Sequence of chain 1.C:
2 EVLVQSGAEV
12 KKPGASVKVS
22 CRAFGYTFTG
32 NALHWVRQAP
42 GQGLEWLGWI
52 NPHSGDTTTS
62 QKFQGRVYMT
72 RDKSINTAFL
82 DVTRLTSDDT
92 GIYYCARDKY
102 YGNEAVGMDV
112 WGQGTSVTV

Sequence of chain 1.A:
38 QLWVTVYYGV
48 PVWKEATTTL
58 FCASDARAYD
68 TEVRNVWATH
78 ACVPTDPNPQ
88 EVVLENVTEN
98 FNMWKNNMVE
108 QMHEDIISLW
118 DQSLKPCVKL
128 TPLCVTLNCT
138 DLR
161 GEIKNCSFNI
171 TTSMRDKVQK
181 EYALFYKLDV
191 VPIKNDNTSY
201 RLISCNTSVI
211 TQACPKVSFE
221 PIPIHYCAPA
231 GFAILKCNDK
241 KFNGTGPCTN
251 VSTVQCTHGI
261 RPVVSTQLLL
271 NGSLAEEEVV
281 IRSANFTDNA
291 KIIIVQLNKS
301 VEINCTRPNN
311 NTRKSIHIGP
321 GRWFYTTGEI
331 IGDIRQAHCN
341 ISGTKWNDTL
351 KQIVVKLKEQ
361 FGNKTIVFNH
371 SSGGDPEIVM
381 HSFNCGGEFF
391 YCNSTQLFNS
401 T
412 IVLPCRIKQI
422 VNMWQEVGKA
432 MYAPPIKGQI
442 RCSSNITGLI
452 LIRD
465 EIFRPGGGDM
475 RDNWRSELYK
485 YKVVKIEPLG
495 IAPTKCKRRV

This protein binds this small molecule.
Small molecule (SMILES): CC(=O)N[C@H]1[C@H](O[C@H]2[C@H](O)[C@@H](NC(C)=O)CO[C@@H]2CO)O[C@H](CO)[C@@H](O[C@@H]2O[C@H](CO[C@H]3O[C@H](CO)[C@@H](O)[C@H](O)[C@@H]3O)[C@@H](O)[C@H](O)[C@@H]2O)[C@@H]1O

Binding-site contacts:
Ligand atom C5 contacts residue PHE25 of chain 1.C at 4.2 Å (hydrophobic).
Ligand atom C2 contacts residue ASN250 of chain 1.A at 2.4 Å.
Ligand atom O7 contacts residue GLY26 of chain 1.C at 3.0 Å (h-bond).
Ligand atom O5 contacts residue ASN238 of chain 1.A at 3.7 Å.
Ligand atom N2 contacts residue ASN250 of chain 1.A at 2.8 Å (h-bond).
Ligand atom O5 contacts residue GLU2 of chain 1.C at 4.4 Å.
Ligand atom C7 contacts residue GLY26 of chain 1.C at 3.7 Å.
Ligand atom C3 contacts residue ASN250 of chain 1.A at 3.8 Å.
Ligand atom C6 contacts residue PHE25 of chain 1.C at 4.0 Å (hydrophobic).
Ligand atom C4 contacts residue ASN250 of chain 1.A at 4.2 Å.
Ligand atom C1 contacts residue ASN250 of chain 1.A at 1.5 Å.
Ligand atom C6 contacts residue VAL3 of chain 1.C at 4.2 Å (hydrophobic).
Ligand atom C2 contacts residue GLY26 of chain 1.C at 4.4 Å.
Ligand atom O7 contacts residue ASN250 of chain 1.A at 3.2 Å (h-bond).
Ligand atom O6 contacts residue PHE25 of chain 1.C at 4.2 Å.
Ligand atom O7 contacts residue PHE25 of chain 1.C at 3.5 Å.
Ligand atom O3 contacts residue PHE25 of chain 1.C at 4.5 Å.
Ligand atom N2 contacts residue GLY26 of chain 1.C at 4.3 Å.
Ligand atom C1 contacts residue ASN238 of chain 1.A at 4.2 Å.
Ligand atom C5 contacts residue ASN250 of chain 1.A at 3.7 Å.
Ligand atom C8 contacts residue ASN250 of chain 1.A at 4.1 Å.
Ligand atom O3 contacts residue GLU2 of chain 1.C at 3.1 Å (salt-bridge).
Ligand atom O4 contacts residue GLU2 of chain 1.C at 4.4 Å.
Ligand atom O5 contacts residue ASN250 of chain 1.A at 2.4 Å (h-bond).
Ligand atom C8 contacts residue GLY26 of chain 1.C at 4.4 Å.
Ligand atom O4 contacts residue GLY26 of chain 1.C at 3.7 Å.
Ligand atom C3 contacts residue GLU2 of chain 1.C at 3.9 Å.
Ligand atom C7 contacts residue ASN250 of chain 1.A at 3.1 Å.